Sequence of chain 1.C:
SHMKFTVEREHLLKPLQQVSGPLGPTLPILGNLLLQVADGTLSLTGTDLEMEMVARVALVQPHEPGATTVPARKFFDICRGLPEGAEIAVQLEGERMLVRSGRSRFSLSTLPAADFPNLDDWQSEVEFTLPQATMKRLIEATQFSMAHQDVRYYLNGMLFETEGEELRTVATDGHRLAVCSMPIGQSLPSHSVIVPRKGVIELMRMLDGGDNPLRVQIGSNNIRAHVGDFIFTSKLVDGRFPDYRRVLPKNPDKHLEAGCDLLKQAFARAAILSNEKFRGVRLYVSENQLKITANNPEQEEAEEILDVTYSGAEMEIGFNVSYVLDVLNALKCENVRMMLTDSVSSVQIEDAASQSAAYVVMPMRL

Binding-site contacts:
Ligand atom CB contacts residue MET364 of chain 1.C at 3.3 Å (hydrophobic).
Ligand atom OE1 contacts residue PRO365 of chain 1.C at 3.5 Å (h-bond).
Ligand atom CD1 contacts residue ARG178 of chain 1.C at 3.6 Å.
Ligand atom O contacts residue MET364 of chain 1.C at 3.5 Å.
Ligand atom NE2 contacts residue MET366 of chain 1.C at 3.3 Å.
Ligand atom CD2 contacts residue MET364 of chain 1.C at 3.5 Å (hydrophobic).
Ligand atom N contacts residue GLY176 of chain 1.C at 2.8 Å (h-bond).
Ligand atom CA contacts residue GLY176 of chain 1.C at 3.8 Å.
Ligand atom CE2 contacts residue THR174 of chain 1.C at 3.8 Å.
Ligand atom CB contacts residue PRO365 of chain 1.C at 3.5 Å (hydrophobic).
Ligand atom C contacts residue GLY176 of chain 1.C at 3.6 Å.
Ligand atom CE1 contacts residue VAL346 of chain 1.C at 3.7 Å (hydrophobic).
Ligand atom CG contacts residue HIS177 of chain 1.C at 3.4 Å.
Ligand atom OD1 contacts residue HIS177 of chain 1.C at 3.0 Å.
Ligand atom CD1 contacts residue LEU179 of chain 1.C at 3.8 Å (hydrophobic).
Ligand atom CZ contacts residue PRO244 of chain 1.C at 3.8 Å (hydrophobic).
Ligand atom OD1 contacts residue GLY176 of chain 1.C at 3.8 Å.
Ligand atom O contacts residue MET364 of chain 1.C at 3.4 Å.
Ligand atom N contacts residue MET364 of chain 1.C at 3.6 Å.
Ligand atom CD1 contacts residue PRO365 of chain 1.C at 3.8 Å (hydrophobic).
Ligand atom CG contacts residue MET364 of chain 1.C at 3.5 Å (hydrophobic).
Ligand atom CD2 contacts residue VAL249 of chain 1.C at 3.4 Å (hydrophobic).
Ligand atom CD1 contacts residue HIS177 of chain 1.C at 3.8 Å.
Ligand atom CG contacts residue HIS177 of chain 1.C at 3.8 Å.
Ligand atom CB contacts residue GLY176 of chain 1.C at 3.8 Å.
Ligand atom O contacts residue MET366 of chain 1.C at 3.5 Å.
Ligand atom C contacts residue MET364 of chain 1.C at 3.6 Å (hydrophobic).
Ligand atom O contacts residue ARG367 of chain 1.C at 2.9 Å (salt-bridge).
Ligand atom CZ contacts residue GLY176 of chain 1.C at 3.7 Å.
Ligand atom O contacts residue HIS177 of chain 1.C at 3.4 Å (h-bond).
Ligand atom C contacts residue ARG367 of chain 1.C at 3.8 Å.
Ligand atom CB contacts residue GLY176 of chain 1.C at 3.7 Å.
Ligand atom OE1 contacts residue MET364 of chain 1.C at 3.2 Å (h-bond).
Ligand atom CD2 contacts residue VAL362 of chain 1.C at 3.6 Å (hydrophobic).
Ligand atom CA contacts residue MET364 of chain 1.C at 3.8 Å (hydrophobic).
Ligand atom CZ contacts residue THR174 of chain 1.C at 3.7 Å.
Ligand atom NE2 contacts residue TYR325 of chain 1.C at 3.8 Å.
Ligand atom N contacts residue PRO365 of chain 1.C at 3.2 Å (h-bond).
Ligand atom CD1 contacts residue THR174 of chain 1.C at 3.7 Å.
Ligand atom CA contacts residue GLY176 of chain 1.C at 3.4 Å.

This protein binds this small molecule.
Small molecule (SMILES): CC(=O)N[C@@H](CCC(N)=O)C(=O)N[C@@H](CC1CCCCC1)C(=O)N[C@@H](CC(=O)O)C(=O)N[C@@H](CC(C)C)C(=O)N[C@@H](Cc1ccccc1)C(=O)O